Sequence of chain 1.A:
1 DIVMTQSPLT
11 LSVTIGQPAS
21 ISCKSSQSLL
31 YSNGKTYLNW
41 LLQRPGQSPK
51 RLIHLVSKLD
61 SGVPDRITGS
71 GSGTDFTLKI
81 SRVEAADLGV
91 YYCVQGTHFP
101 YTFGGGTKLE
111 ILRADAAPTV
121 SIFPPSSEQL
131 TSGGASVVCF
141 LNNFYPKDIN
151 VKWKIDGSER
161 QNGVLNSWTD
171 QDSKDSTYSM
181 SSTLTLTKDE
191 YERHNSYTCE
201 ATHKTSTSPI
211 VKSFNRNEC

This protein binds this small molecule.
Small molecule (SMILES): CC(NC(=O)CCC[P](=O)(O)Oc1ccc([N+](=O)[O-])cc1)C(=O)O

Binding-site contacts:
Ligand atom O5 contacts residue VAL94 of chain 1.A at 4.1 Å.
Ligand atom C6 contacts residue ASN39 of chain 1.A at 3.9 Å.
Ligand atom N2 contacts residue TYR31 of chain 1.A at 4.4 Å.
Ligand atom O7 contacts residue TYR101 of chain 1.A at 2.4 Å (h-bond).
Ligand atom C8 contacts residue GLY96 of chain 1.A at 3.8 Å.
Ligand atom C11 contacts residue TYR101 of chain 1.A at 4.1 Å (hydrophobic).
Ligand atom C2 contacts residue TYR101 of chain 1.A at 3.3 Å (hydrophobic).
Ligand atom C12 contacts residue GLY96 of chain 1.A at 4.1 Å.
Ligand atom C12 contacts residue TYR101 of chain 1.A at 4.3 Å (hydrophobic).
Ligand atom C6 contacts residue TYR101 of chain 1.A at 3.9 Å (hydrophobic).
Ligand atom C6 contacts residue GLY96 of chain 1.A at 4.1 Å.
Ligand atom P1 contacts residue ASN39 of chain 1.A at 4.4 Å.
Ligand atom C1L contacts residue THR97 of chain 1.A at 4.2 Å.
Ligand atom C4 contacts residue TYR101 of chain 1.A at 4.1 Å (hydrophobic).
Ligand atom C11 contacts residue GLY96 of chain 1.A at 3.7 Å.
Ligand atom P1 contacts residue GLY96 of chain 1.A at 4.4 Å.
Ligand atom C1L contacts residue TYR31 of chain 1.A at 3.2 Å (hydrophobic).
Ligand atom C13 contacts residue TYR101 of chain 1.A at 3.6 Å (hydrophobic).
Ligand atom C9 contacts residue TYR101 of chain 1.A at 3.9 Å (hydrophobic).
Ligand atom C12 contacts residue TYR31 of chain 1.A at 4.1 Å (hydrophobic).
Ligand atom C5 contacts residue TYR101 of chain 1.A at 4.2 Å (hydrophobic).
Ligand atom C10 contacts residue TYR37 of chain 1.A at 3.8 Å (hydrophobic).
Ligand atom C3 contacts residue TYR101 of chain 1.A at 3.7 Å (hydrophobic).
Ligand atom C6 contacts residue GLN95 of chain 1.A at 4.2 Å.
Ligand atom O1 contacts residue TYR101 of chain 1.A at 3.8 Å.
Ligand atom C10 contacts residue GLY96 of chain 1.A at 3.4 Å.
Ligand atom N2 contacts residue TYR101 of chain 1.A at 4.0 Å.
Ligand atom N2 contacts residue GLY96 of chain 1.A at 3.0 Å (h-bond).
Ligand atom C1 contacts residue TYR101 of chain 1.A at 3.4 Å (hydrophobic).
Ligand atom C5 contacts residue VAL94 of chain 1.A at 3.7 Å (hydrophobic).
Ligand atom O1 contacts residue GLY96 of chain 1.A at 3.5 Å.
Ligand atom O5 contacts residue PHE103 of chain 1.A at 3.2 Å.
Ligand atom N1 contacts residue PHE103 of chain 1.A at 4.3 Å.
Ligand atom C6 contacts residue VAL94 of chain 1.A at 4.2 Å (hydrophobic).
Ligand atom C8 contacts residue TYR37 of chain 1.A at 3.8 Å (hydrophobic).
Ligand atom O3 contacts residue ASN39 of chain 1.A at 3.1 Å (h-bond).
Ligand atom O7 contacts residue PHE99 of chain 1.A at 4.0 Å.
Ligand atom C1 contacts residue GLY96 of chain 1.A at 4.2 Å.
Ligand atom C9 contacts residue GLY96 of chain 1.A at 3.6 Å.
Ligand atom C13 contacts residue PHE99 of chain 1.A at 4.3 Å (hydrophobic).